The protein below binds the small molecule below.
Small molecule (SMILES): NCCc1c[nH]c2ccc(O)cc12

Sequence of chain 1.F:
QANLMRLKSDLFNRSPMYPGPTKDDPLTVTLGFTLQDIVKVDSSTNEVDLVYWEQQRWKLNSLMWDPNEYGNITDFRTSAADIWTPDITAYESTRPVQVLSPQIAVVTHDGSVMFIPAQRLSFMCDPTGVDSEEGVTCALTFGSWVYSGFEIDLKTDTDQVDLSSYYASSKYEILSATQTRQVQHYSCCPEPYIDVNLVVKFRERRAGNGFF

Binding-site contacts:
Ligand atom CD1 contacts residue CYS188 of chain 1.F at 3.5 Å (hydrophobic).
Ligand atom CB contacts residue TRP145 of chain 1.F at 4.0 Å (hydrophobic).
Ligand atom NE1 contacts residue VAL146 of chain 1.F at 4.0 Å.
Ligand atom CZ3 contacts residue VAL146 of chain 1.F at 3.6 Å (hydrophobic).
Ligand atom OH contacts residue VAL146 of chain 1.F at 4.0 Å.
Ligand atom CG contacts residue TRP145 of chain 1.F at 3.4 Å (hydrophobic).
Ligand atom CD2 contacts residue TRP145 of chain 1.F at 3.5 Å (hydrophobic).
Ligand atom CE2 contacts residue TRP145 of chain 1.F at 3.7 Å (hydrophobic).
Ligand atom OH contacts residue PHE115 of chain 1.G at 3.7 Å.
Ligand atom CH2 contacts residue VAL106 of chain 1.G at 3.8 Å (hydrophobic).
Ligand atom CZ3 contacts residue ILE104 of chain 1.G at 3.5 Å (hydrophobic).
Ligand atom CH2 contacts residue VAL146 of chain 1.F at 3.4 Å (hydrophobic).
Ligand atom NZ contacts residue TRP145 of chain 1.F at 2.7 Å (h-bond).
Ligand atom NE1 contacts residue TRP145 of chain 1.F at 3.7 Å.
Ligand atom CA contacts residue TRP145 of chain 1.F at 3.6 Å (hydrophobic).
Ligand atom CD1 contacts residue TYR193 of chain 1.F at 3.6 Å (hydrophobic).
Ligand atom CD1 contacts residue CYS189 of chain 1.F at 3.5 Å (hydrophobic).
Ligand atom CE3 contacts residue TRP145 of chain 1.F at 3.6 Å (hydrophobic).
Ligand atom CG contacts residue CYS188 of chain 1.F at 3.9 Å (hydrophobic).
Ligand atom NE1 contacts residue MET114 of chain 1.G at 4.0 Å.
Ligand atom CE3 contacts residue ILE116 of chain 1.G at 3.4 Å (hydrophobic).
Ligand atom CE2 contacts residue VAL146 of chain 1.F at 3.8 Å (hydrophobic).
Ligand atom OH contacts residue ILE116 of chain 1.G at 2.8 Å (h-bond).
Ligand atom CA contacts residue TYR91 of chain 1.F at 3.8 Å (hydrophobic).
Ligand atom CE2 contacts residue MET114 of chain 1.G at 3.7 Å (hydrophobic).
Ligand atom CG contacts residue ILE116 of chain 1.G at 4.1 Å (hydrophobic).
Ligand atom CE2 contacts residue TYR193 of chain 1.F at 4.1 Å (hydrophobic).
Ligand atom CD1 contacts residue TRP145 of chain 1.F at 3.5 Å (hydrophobic).
Ligand atom CH2 contacts residue MET114 of chain 1.G at 4.0 Å (hydrophobic).
Ligand atom CH2 contacts residue ILE104 of chain 1.G at 3.5 Å (hydrophobic).
Ligand atom NE1 contacts residue CYS189 of chain 1.F at 3.6 Å.
Ligand atom CZ2 contacts residue MET114 of chain 1.G at 3.6 Å (hydrophobic).
Ligand atom NE1 contacts residue TYR193 of chain 1.F at 3.0 Å (h-bond).
Ligand atom CA contacts residue TRP53 of chain 1.G at 3.9 Å (hydrophobic).
Ligand atom CZ3 contacts residue ILE116 of chain 1.G at 3.6 Å (hydrophobic).
Ligand atom NZ contacts residue TYR91 of chain 1.F at 2.8 Å (h-bond).
Ligand atom OH contacts residue ILE104 of chain 1.G at 2.7 Å (h-bond).
Ligand atom CD2 contacts residue ILE116 of chain 1.G at 4.1 Å (hydrophobic).
Ligand atom CZ2 contacts residue VAL146 of chain 1.F at 3.6 Å (hydrophobic).
Ligand atom CZ2 contacts residue VAL106 of chain 1.G at 3.6 Å (hydrophobic).

Sequence of chain 1.G:
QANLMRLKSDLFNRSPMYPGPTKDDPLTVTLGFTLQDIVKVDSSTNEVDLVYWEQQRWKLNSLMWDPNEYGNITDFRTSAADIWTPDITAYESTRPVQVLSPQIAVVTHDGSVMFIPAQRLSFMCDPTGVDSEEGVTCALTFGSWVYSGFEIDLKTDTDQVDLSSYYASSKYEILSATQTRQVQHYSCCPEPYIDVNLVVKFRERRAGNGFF